Sequence of chain 1.A:
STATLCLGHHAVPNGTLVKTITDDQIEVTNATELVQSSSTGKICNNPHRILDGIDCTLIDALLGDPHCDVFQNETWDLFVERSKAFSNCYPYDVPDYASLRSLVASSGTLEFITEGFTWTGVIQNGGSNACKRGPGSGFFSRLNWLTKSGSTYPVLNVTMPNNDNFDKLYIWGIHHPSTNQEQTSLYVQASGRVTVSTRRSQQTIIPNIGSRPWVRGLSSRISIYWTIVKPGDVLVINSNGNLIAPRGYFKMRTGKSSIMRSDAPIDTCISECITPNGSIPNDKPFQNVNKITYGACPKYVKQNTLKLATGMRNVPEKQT

Sequence of chain 3.A:
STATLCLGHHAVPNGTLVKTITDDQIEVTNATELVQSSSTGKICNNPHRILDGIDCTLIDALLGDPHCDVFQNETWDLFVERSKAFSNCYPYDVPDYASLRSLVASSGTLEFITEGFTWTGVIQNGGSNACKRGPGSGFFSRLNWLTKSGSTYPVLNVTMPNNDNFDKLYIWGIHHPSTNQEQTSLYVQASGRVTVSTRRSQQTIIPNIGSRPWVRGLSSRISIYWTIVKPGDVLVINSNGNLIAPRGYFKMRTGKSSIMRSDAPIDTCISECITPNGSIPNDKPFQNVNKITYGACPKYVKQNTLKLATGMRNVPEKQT

Binding-site contacts:
Ligand atom C5 contacts residue ASN165 of chain 1.A at 3.6 Å.
Ligand atom O6 contacts residue THR167 of chain 1.A at 3.3 Å.
Ligand atom C1 contacts residue TRP222 of chain 3.A at 4.5 Å (hydrophobic).
Ligand atom C1 contacts residue SER219 of chain 3.A at 3.8 Å.
Ligand atom N2 contacts residue ASN165 of chain 1.A at 3.0 Å (h-bond).
Ligand atom O4 contacts residue TRP222 of chain 3.A at 4.4 Å.
Ligand atom C6 contacts residue TRP222 of chain 3.A at 4.2 Å (hydrophobic).
Ligand atom C2 contacts residue ASN165 of chain 1.A at 2.5 Å.
Ligand atom C7 contacts residue ASN165 of chain 1.A at 3.4 Å.
Ligand atom C7 contacts residue SER219 of chain 3.A at 4.0 Å.
Ligand atom C4 contacts residue TRP222 of chain 3.A at 4.0 Å (hydrophobic).
Ligand atom C3 contacts residue TRP222 of chain 3.A at 3.7 Å (hydrophobic).
Ligand atom C2 contacts residue SER219 of chain 3.A at 4.2 Å.
Ligand atom C2 contacts residue TRP222 of chain 3.A at 4.1 Å (hydrophobic).
Ligand atom C7 contacts residue PRO221 of chain 3.A at 4.4 Å (hydrophobic).
Ligand atom C8 contacts residue SER219 of chain 3.A at 3.9 Å.
Ligand atom O7 contacts residue TRP222 of chain 3.A at 2.8 Å (h-bond).
Ligand atom O5 contacts residue TRP222 of chain 3.A at 4.1 Å.
Ligand atom O5 contacts residue TRP222 of chain 3.A at 4.0 Å.
Ligand atom C1 contacts residue ASN165 of chain 1.A at 1.4 Å.
Ligand atom C2 contacts residue TRP222 of chain 3.A at 3.9 Å (hydrophobic).
Ligand atom C4 contacts residue ASN165 of chain 1.A at 4.2 Å.
Ligand atom C3 contacts residue ASN165 of chain 1.A at 3.8 Å.
Ligand atom O7 contacts residue ARG220 of chain 3.A at 4.4 Å.
Ligand atom C5 contacts residue TRP222 of chain 3.A at 3.6 Å (hydrophobic).
Ligand atom O5 contacts residue ASN165 of chain 1.A at 2.4 Å (h-bond).
Ligand atom O7 contacts residue ASN165 of chain 1.A at 3.4 Å (h-bond).
Ligand atom C5 contacts residue TRP222 of chain 3.A at 4.4 Å (hydrophobic).
Ligand atom O3 contacts residue TRP222 of chain 3.A at 4.1 Å.
Ligand atom C4 contacts residue TRP222 of chain 3.A at 4.1 Å (hydrophobic).
Ligand atom N2 contacts residue SER219 of chain 3.A at 3.4 Å (h-bond).
Ligand atom C6 contacts residue THR167 of chain 1.A at 3.8 Å.
Ligand atom C1 contacts residue TRP222 of chain 3.A at 3.6 Å (hydrophobic).
Ligand atom O4 contacts residue TRP222 of chain 3.A at 4.4 Å.
Ligand atom C8 contacts residue VAL242 of chain 1.A at 3.9 Å (hydrophobic).
Ligand atom C7 contacts residue TRP222 of chain 3.A at 4.0 Å (hydrophobic).
Ligand atom C3 contacts residue TRP222 of chain 3.A at 4.4 Å (hydrophobic).
Ligand atom C8 contacts residue THR167 of chain 1.A at 4.1 Å.
Ligand atom O7 contacts residue PRO221 of chain 3.A at 3.4 Å.
Ligand atom C6 contacts residue VAL244 of chain 1.A at 3.9 Å (hydrophobic).

A small-molecule ligand and the protein it binds are described below.
Small molecule (SMILES): CC(=O)N[C@H]1[C@H](O[C@H]2[C@H](O)[C@@H](NC(C)=O)CO[C@@H]2CO)O[C@H](CO)[C@@H](O[C@@H]2O[C@H](CO)[C@@H](O)[C@H](O)[C@@H]2O)[C@@H]1O